Binding-site contacts:
Ligand atom N2 contacts residue ASN94 of chain 2.B at 2.9 Å (h-bond).
Ligand atom C5 contacts residue ASN94 of chain 2.B at 3.6 Å.
Ligand atom C8 contacts residue ASN94 of chain 2.B at 4.1 Å.
Ligand atom C1 contacts residue ASN94 of chain 2.B at 1.4 Å.
Ligand atom O5 contacts residue ASN94 of chain 2.B at 2.3 Å (h-bond).
Ligand atom C4 contacts residue ASN94 of chain 2.B at 4.2 Å.
Ligand atom C8 contacts residue TYR92 of chain 2.B at 4.2 Å (hydrophobic).
Ligand atom C8 contacts residue LEU93 of chain 2.B at 4.2 Å (hydrophobic).
Ligand atom C3 contacts residue ASN94 of chain 2.B at 3.8 Å.
Ligand atom C2 contacts residue ASN94 of chain 2.B at 2.5 Å.
Ligand atom C7 contacts residue ASN94 of chain 2.B at 3.0 Å.
Ligand atom O7 contacts residue ASN94 of chain 2.B at 2.8 Å (h-bond).

Sequence of chain 2.B:
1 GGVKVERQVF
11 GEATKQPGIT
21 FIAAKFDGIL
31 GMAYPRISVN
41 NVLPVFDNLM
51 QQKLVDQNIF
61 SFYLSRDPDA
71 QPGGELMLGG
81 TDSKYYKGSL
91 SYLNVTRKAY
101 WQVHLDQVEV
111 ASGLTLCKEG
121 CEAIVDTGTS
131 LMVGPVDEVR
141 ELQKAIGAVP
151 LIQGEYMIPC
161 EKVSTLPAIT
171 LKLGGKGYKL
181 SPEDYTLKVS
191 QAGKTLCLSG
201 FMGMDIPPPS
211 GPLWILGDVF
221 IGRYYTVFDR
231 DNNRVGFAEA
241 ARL

The small molecule below binds the protein below.
Small molecule (SMILES): CC(=O)N[C@@H]1[C@@H](O)[C@H](O)[C@@H](CO)O[C@H]1O